Sequence of chain 1.A:
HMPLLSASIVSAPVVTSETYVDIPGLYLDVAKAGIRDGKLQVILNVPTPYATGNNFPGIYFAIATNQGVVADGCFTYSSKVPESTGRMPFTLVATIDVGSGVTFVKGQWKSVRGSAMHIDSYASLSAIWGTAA

A small-molecule ligand and the protein it binds are described below.
Small molecule (SMILES): C[C@@H]1O[C@H](C#Cc2ccc(C(C)(C)CN)cc2)[C@@H](O)[C@H](O)[C@@H]1O

Sequence of chain 3.A:
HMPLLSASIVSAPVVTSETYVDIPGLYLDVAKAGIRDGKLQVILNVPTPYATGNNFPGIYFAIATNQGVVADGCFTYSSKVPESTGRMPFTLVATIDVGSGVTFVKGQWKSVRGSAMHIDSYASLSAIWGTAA

Binding-site contacts:
Ligand atom C16 contacts residue TYR21 of chain 3.A at 4.1 Å (hydrophobic).
Ligand atom C14 contacts residue ARG88 of chain 1.A at 3.8 Å.
Ligand atom C17 contacts residue SER122 of chain 1.A at 4.1 Å.
Ligand atom C1 contacts residue ARG88 of chain 1.A at 3.7 Å.
Ligand atom C6 contacts residue THR86 of chain 1.A at 3.6 Å.
Ligand atom C13 contacts residue SER122 of chain 1.A at 4.0 Å.
Ligand atom C14 contacts residue THR49 of chain 1.A at 3.9 Å.
Ligand atom C16 contacts residue TYR61 of chain 3.A at 3.9 Å (hydrophobic).
Ligand atom C4 contacts residue THR86 of chain 1.A at 3.4 Å.
Ligand atom O4 contacts residue THR77 of chain 3.A at 3.6 Å (h-bond).
Ligand atom C18 contacts residue SER122 of chain 1.A at 3.7 Å.
Ligand atom C10 contacts residue TYR61 of chain 3.A at 3.6 Å (hydrophobic).
Ligand atom C11 contacts residue TYR61 of chain 3.A at 3.3 Å (hydrophobic).
Ligand atom O3 contacts residue THR77 of chain 3.A at 2.7 Å (h-bond).
Ligand atom O5 contacts residue ARG88 of chain 1.A at 3.0 Å (salt-bridge).
Ligand atom C6 contacts residue TYR51 of chain 1.A at 3.7 Å (hydrophobic).
Ligand atom C3 contacts residue THR77 of chain 3.A at 3.8 Å.
Ligand atom C13 contacts residue THR49 of chain 1.A at 3.9 Å.
Ligand atom C2 contacts residue ARG114 of chain 3.A at 4.0 Å.
Ligand atom C17 contacts residue ASP73 of chain 3.A at 3.7 Å.
Ligand atom O4 contacts residue GLY87 of chain 1.A at 3.5 Å.
Ligand atom C5 contacts residue ARG88 of chain 1.A at 3.9 Å.
Ligand atom C8 contacts residue ARG88 of chain 1.A at 3.4 Å.
Ligand atom O2 contacts residue ARG114 of chain 3.A at 2.9 Å (salt-bridge).
Ligand atom C5 contacts residue THR86 of chain 1.A at 4.1 Å.
Ligand atom O4 contacts residue ARG88 of chain 1.A at 3.2 Å (salt-bridge).
Ligand atom C17 contacts residue GLY74 of chain 3.A at 3.6 Å.
Ligand atom C4 contacts residue SER85 of chain 1.A at 4.0 Å.
Ligand atom O2 contacts residue THR77 of chain 3.A at 3.8 Å.
Ligand atom C16 contacts residue ASP73 of chain 3.A at 3.4 Å.
Ligand atom C4 contacts residue ARG88 of chain 1.A at 4.1 Å.
Ligand atom C12 contacts residue TYR61 of chain 3.A at 3.9 Å (hydrophobic).
Ligand atom O4 contacts residue THR86 of chain 1.A at 2.7 Å (h-bond).
Ligand atom O3 contacts residue ARG114 of chain 3.A at 3.1 Å (salt-bridge).
Ligand atom C6 contacts residue ARG88 of chain 1.A at 3.9 Å.
Ligand atom C9 contacts residue ARG88 of chain 1.A at 4.0 Å.
Ligand atom C2 contacts residue ARG88 of chain 1.A at 4.1 Å.
Ligand atom C3 contacts residue ARG114 of chain 3.A at 3.7 Å.
Ligand atom C7 contacts residue ARG88 of chain 1.A at 3.2 Å.
Ligand atom C2 contacts residue THR77 of chain 3.A at 4.1 Å.